Sequence of chain 1.B:
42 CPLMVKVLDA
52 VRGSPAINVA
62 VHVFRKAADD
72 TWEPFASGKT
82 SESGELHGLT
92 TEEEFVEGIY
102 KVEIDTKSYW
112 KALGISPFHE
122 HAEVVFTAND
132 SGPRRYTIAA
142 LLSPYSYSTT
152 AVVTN

A small-molecule ligand and the protein it binds are described below.
Small molecule (SMILES): O=C(O)c1ccc2c(=O)c3c(Cl)cccc3oc2c1

Binding-site contacts:
Ligand atom CAQ contacts residue LEU49 of chain 1.B at 4.0 Å (hydrophobic).
Ligand atom CAD contacts residue LYS47 of chain 1.B at 3.6 Å.
Ligand atom CAJ contacts residue LEU142 of chain 1.B at 4.0 Å (hydrophobic).
Ligand atom OAA contacts residue LEU49 of chain 1.B at 4.3 Å.
Ligand atom CAG contacts residue LEU142 of chain 1.B at 4.0 Å (hydrophobic).
Ligand atom CAI contacts residue LEU142 of chain 1.B at 3.9 Å (hydrophobic).
Ligand atom OAN contacts residue THR151 of chain 1.B at 4.1 Å.
Ligand atom CAH contacts residue ALA140 of chain 1.B at 4.2 Å (hydrophobic).
Ligand atom CLA contacts residue LEU142 of chain 1.B at 3.8 Å.
Ligand atom CAJ contacts residue THR150 of chain 1.B at 4.3 Å.
Ligand atom OAN contacts residue ALA140 of chain 1.B at 3.3 Å.
Ligand atom CAF contacts residue THR151 of chain 1.B at 4.2 Å.
Ligand atom CAH contacts residue SER149 of chain 1.B at 4.3 Å.
Ligand atom CAJ contacts residue SER149 of chain 1.B at 3.7 Å.
Ligand atom CAM contacts residue LEU49 of chain 1.B at 4.1 Å (hydrophobic).
Ligand atom CAL contacts residue ALA140 of chain 1.B at 3.9 Å (hydrophobic).
Ligand atom CAO contacts residue LEU49 of chain 1.B at 4.5 Å (hydrophobic).
Ligand atom OAS contacts residue THR138 of chain 1.B at 4.3 Å.
Ligand atom OAC contacts residue LYS47 of chain 1.B at 3.1 Å (salt-bridge).
Ligand atom CAK contacts residue LEU49 of chain 1.B at 3.9 Å (hydrophobic).
Ligand atom CAH contacts residue LEU142 of chain 1.B at 4.3 Å (hydrophobic).
Ligand atom CAH contacts residue THR151 of chain 1.B at 3.8 Å.
Ligand atom OAS contacts residue LYS47 of chain 1.B at 3.7 Å.
Ligand atom CAI contacts residue SER149 of chain 1.B at 4.0 Å.
Ligand atom CAF contacts residue ALA140 of chain 1.B at 4.3 Å (hydrophobic).
Ligand atom CAR contacts residue ALA140 of chain 1.B at 3.6 Å (hydrophobic).
Ligand atom CAL contacts residue LEU49 of chain 1.B at 4.2 Å (hydrophobic).
Ligand atom CAP contacts residue LYS47 of chain 1.B at 4.2 Å.